Binding-site contacts:
Ligand atom S1 contacts residue ARG98 of chain 46.A at 4.4 Å.
Ligand atom O1S contacts residue ASP228 of chain 46.A at 3.6 Å.
Ligand atom N1 contacts residue ARG224 of chain 46.A at 4.2 Å.
Ligand atom C15 contacts residue TRP117 of chain 46.A at 4.2 Å (hydrophobic).
Ligand atom O1S contacts residue THR226 of chain 46.A at 4.3 Å.
Ligand atom C16 contacts residue ARG224 of chain 46.A at 4.0 Å.
Ligand atom C3 contacts residue TRP117 of chain 46.A at 3.5 Å (hydrophobic).
Ligand atom N1 contacts residue TRP117 of chain 46.A at 4.1 Å.
Ligand atom C15 contacts residue ARG224 of chain 46.A at 3.3 Å.
Ligand atom C13 contacts residue ARG224 of chain 46.A at 4.1 Å.
Ligand atom C3 contacts residue ARG224 of chain 46.A at 3.5 Å.
Ligand atom C1 contacts residue ARG98 of chain 46.A at 3.2 Å.
Ligand atom O3S contacts residue THR226 of chain 46.A at 4.0 Å.
Ligand atom C1 contacts residue ARG224 of chain 46.A at 3.8 Å.
Ligand atom N1 contacts residue ARG98 of chain 46.A at 4.3 Å.
Ligand atom O1S contacts residue ARG98 of chain 46.A at 3.6 Å.
Ligand atom C16 contacts residue TRP117 of chain 46.A at 3.7 Å (hydrophobic).
Ligand atom C2 contacts residue ARG98 of chain 46.A at 3.4 Å.
Ligand atom C2 contacts residue ARG224 of chain 46.A at 3.8 Å.
Ligand atom C3 contacts residue ARG98 of chain 46.A at 3.2 Å.
Ligand atom C14 contacts residue ARG224 of chain 46.A at 4.5 Å.

Sequence of chain 46.A:
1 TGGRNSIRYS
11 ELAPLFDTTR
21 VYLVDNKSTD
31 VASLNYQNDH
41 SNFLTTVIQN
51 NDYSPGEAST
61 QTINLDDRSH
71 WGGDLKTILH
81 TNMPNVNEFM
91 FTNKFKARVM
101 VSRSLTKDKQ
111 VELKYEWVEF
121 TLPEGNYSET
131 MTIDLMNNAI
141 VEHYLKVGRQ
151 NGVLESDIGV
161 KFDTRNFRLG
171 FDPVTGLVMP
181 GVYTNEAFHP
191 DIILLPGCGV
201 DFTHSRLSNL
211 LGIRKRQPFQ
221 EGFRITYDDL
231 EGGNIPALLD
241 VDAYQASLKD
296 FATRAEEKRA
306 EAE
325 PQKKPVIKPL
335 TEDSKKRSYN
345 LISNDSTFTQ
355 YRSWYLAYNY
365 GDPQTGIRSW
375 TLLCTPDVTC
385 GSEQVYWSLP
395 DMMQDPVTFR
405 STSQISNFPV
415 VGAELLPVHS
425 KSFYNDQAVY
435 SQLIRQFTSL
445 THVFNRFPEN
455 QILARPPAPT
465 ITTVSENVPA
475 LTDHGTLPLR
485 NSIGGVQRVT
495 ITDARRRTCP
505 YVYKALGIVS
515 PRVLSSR

This protein binds this small molecule.
Small molecule (SMILES): CCCCCCCCCCCC[N+](C)(C)CCCS(=O)(=O)O